This small molecule binds to this protein.
Small molecule (SMILES): O=C(c1c(F)cccc1F)N1CCCC1

Sequence of chain 1.A:
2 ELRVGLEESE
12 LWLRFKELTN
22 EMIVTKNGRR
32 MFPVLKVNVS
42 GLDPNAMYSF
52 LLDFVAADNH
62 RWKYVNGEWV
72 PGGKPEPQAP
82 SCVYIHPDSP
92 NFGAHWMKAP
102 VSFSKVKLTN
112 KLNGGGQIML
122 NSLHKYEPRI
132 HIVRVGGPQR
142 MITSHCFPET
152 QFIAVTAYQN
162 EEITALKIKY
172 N

Binding-site contacts:
Ligand atom C5 contacts residue ILE86 of chain 1.A at 4.4 Å (hydrophobic).
Ligand atom C1 contacts residue ILE86 of chain 1.A at 4.0 Å (hydrophobic).
Ligand atom C contacts residue ILE86 of chain 1.A at 4.2 Å (hydrophobic).
Ligand atom F1 contacts residue PRO91 of chain 1.A at 4.2 Å.
Ligand atom C10 contacts residue SER50 of chain 1.A at 3.8 Å.
Ligand atom F1 contacts residue SER50 of chain 1.A at 2.8 Å.
Ligand atom C7 contacts residue ARG141 of chain 1.A at 4.0 Å.
Ligand atom C3 contacts residue SER90 of chain 1.A at 4.2 Å.
Ligand atom C7 contacts residue VAL136 of chain 1.A at 3.8 Å (hydrophobic).
Ligand atom C3 contacts residue ILE86 of chain 1.A at 3.8 Å (hydrophobic).
Ligand atom N contacts residue SER50 of chain 1.A at 4.1 Å.
Ligand atom C2 contacts residue ILE86 of chain 1.A at 4.1 Å (hydrophobic).
Ligand atom C10 contacts residue LEU52 of chain 1.A at 4.0 Å (hydrophobic).
Ligand atom C8 contacts residue VAL134 of chain 1.A at 4.2 Å (hydrophobic).
Ligand atom C9 contacts residue SER50 of chain 1.A at 4.1 Å.
Ligand atom C8 contacts residue ARG141 of chain 1.A at 4.4 Å.
Ligand atom F1 contacts residue ILE86 of chain 1.A at 4.0 Å.
Ligand atom C4 contacts residue ILE86 of chain 1.A at 4.0 Å (hydrophobic).
Ligand atom C9 contacts residue LEU52 of chain 1.A at 3.5 Å (hydrophobic).
Ligand atom F1 contacts residue SER90 of chain 1.A at 3.9 Å.
Ligand atom C7 contacts residue SER50 of chain 1.A at 4.4 Å.
Ligand atom C10 contacts residue ILE86 of chain 1.A at 4.5 Å (hydrophobic).
Ligand atom C4 contacts residue SER50 of chain 1.A at 4.2 Å.